Sequence of chain 1.B:
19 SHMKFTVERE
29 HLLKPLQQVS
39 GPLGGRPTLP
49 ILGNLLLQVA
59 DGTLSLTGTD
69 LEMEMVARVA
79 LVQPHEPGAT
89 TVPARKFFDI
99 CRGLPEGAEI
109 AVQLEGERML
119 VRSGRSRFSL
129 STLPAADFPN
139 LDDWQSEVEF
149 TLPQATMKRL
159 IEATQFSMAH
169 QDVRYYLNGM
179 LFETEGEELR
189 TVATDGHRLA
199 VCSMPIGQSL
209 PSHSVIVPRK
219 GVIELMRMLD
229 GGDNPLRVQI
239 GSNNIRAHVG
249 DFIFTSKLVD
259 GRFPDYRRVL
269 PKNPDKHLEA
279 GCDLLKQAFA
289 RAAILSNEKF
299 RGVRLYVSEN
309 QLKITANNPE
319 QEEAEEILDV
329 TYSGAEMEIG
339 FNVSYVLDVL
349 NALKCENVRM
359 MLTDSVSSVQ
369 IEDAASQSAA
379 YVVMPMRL

Binding-site contacts:
Ligand atom CD1 contacts residue PRO383 of chain 1.B at 3.6 Å (hydrophobic).
Ligand atom C contacts residue GLY194 of chain 1.B at 3.6 Å.
Ligand atom CB contacts residue PRO383 of chain 1.B at 3.3 Å (hydrophobic).
Ligand atom CD1 contacts residue ARG196 of chain 1.B at 3.6 Å.
Ligand atom CH3 contacts residue ARG385 of chain 1.B at 3.4 Å.
Ligand atom O contacts residue MET382 of chain 1.B at 3.4 Å.
Ligand atom C7 contacts residue VAL267 of chain 1.B at 3.7 Å (hydrophobic).
Ligand atom O contacts residue ARG266 of chain 1.B at 2.8 Å (salt-bridge).
Ligand atom C contacts residue ARG385 of chain 1.B at 3.6 Å.
Ligand atom O contacts residue PRO262 of chain 1.B at 3.7 Å.
Ligand atom CG contacts residue HIS195 of chain 1.B at 3.6 Å.
Ligand atom CA contacts residue MET384 of chain 1.B at 3.8 Å (hydrophobic).
Ligand atom CD2 contacts residue VAL380 of chain 1.B at 3.8 Å (hydrophobic).
Ligand atom CD1 contacts residue GLY194 of chain 1.B at 3.7 Å.
Ligand atom CA contacts residue PRO383 of chain 1.B at 3.8 Å (hydrophobic).
Ligand atom CA contacts residue GLY194 of chain 1.B at 3.8 Å.
Ligand atom OE1 contacts residue TYR343 of chain 1.B at 3.6 Å.
Ligand atom CD1 contacts residue THR192 of chain 1.B at 3.4 Å.
Ligand atom CD1 contacts residue VAL364 of chain 1.B at 3.6 Å (hydrophobic).
Ligand atom CD1 contacts residue HIS195 of chain 1.B at 3.7 Å.
Ligand atom CE1 contacts residue VAL364 of chain 1.B at 3.6 Å (hydrophobic).
Ligand atom N contacts residue PRO383 of chain 1.B at 3.2 Å (h-bond).
Ligand atom N contacts residue GLY194 of chain 1.B at 2.8 Å (h-bond).
Ligand atom C contacts residue MET382 of chain 1.B at 3.7 Å (hydrophobic).
Ligand atom O contacts residue HIS195 of chain 1.B at 3.8 Å.
Ligand atom CB contacts residue GLY194 of chain 1.B at 3.6 Å.
Ligand atom CB contacts residue MET382 of chain 1.B at 3.5 Å (hydrophobic).
Ligand atom O contacts residue MET382 of chain 1.B at 3.6 Å.
Ligand atom NE2 contacts residue PRO383 of chain 1.B at 3.4 Å (h-bond).
Ligand atom CG contacts residue HIS195 of chain 1.B at 3.4 Å.
Ligand atom O contacts residue ARG266 of chain 1.B at 3.8 Å.
Ligand atom C contacts residue MET382 of chain 1.B at 3.8 Å (hydrophobic).
Ligand atom O contacts residue MET384 of chain 1.B at 3.5 Å.
Ligand atom O contacts residue ARG385 of chain 1.B at 2.9 Å (salt-bridge).
Ligand atom NE2 contacts residue MET382 of chain 1.B at 3.0 Å (h-bond).
Ligand atom C contacts residue MET384 of chain 1.B at 3.8 Å (hydrophobic).
Ligand atom CD1 contacts residue LEU197 of chain 1.B at 3.8 Å (hydrophobic).
Ligand atom CG contacts residue PRO383 of chain 1.B at 3.4 Å (hydrophobic).
Ligand atom CD2 contacts residue VAL267 of chain 1.B at 3.7 Å (hydrophobic).
Ligand atom CA contacts residue GLY194 of chain 1.B at 3.6 Å.

The protein below binds the small molecule below.
Small molecule (SMILES): CC(=O)N[C@@H](CCC(N)=O)C(=O)N[C@@H](CC1CCCCC1)C(=O)N[C@@H](CC(=O)O)C(=O)N[C@@H](CC(C)C)C(=O)N1[C@H](C(=O)N[C@@H](CC(C)C)C(=O)O)C[C@@H]2CCCC[C@@H]21